Binding-site contacts:
Ligand atom O5 contacts residue VAL314 of chain 3.K at 3.8 Å.
Ligand atom C2 contacts residue ASN315 of chain 3.K at 2.5 Å.
Ligand atom C6 contacts residue ASN315 of chain 3.K at 4.5 Å.
Ligand atom O5 contacts residue ASN315 of chain 3.K at 2.4 Å (h-bond).
Ligand atom C3 contacts residue ASN315 of chain 3.K at 3.8 Å.
Ligand atom C1 contacts residue ASN315 of chain 3.K at 1.4 Å.
Ligand atom O5 contacts residue THR313 of chain 3.K at 4.3 Å.
Ligand atom C8 contacts residue ILE281 of chain 3.K at 4.5 Å (hydrophobic).
Ligand atom O7 contacts residue ASN315 of chain 3.K at 4.2 Å.
Ligand atom C7 contacts residue ASN315 of chain 3.K at 3.3 Å.
Ligand atom C5 contacts residue ASN315 of chain 3.K at 3.7 Å.
Ligand atom C1 contacts residue VAL314 of chain 3.K at 4.4 Å (hydrophobic).
Ligand atom C4 contacts residue ASN315 of chain 3.K at 4.3 Å.
Ligand atom C6 contacts residue THR313 of chain 3.K at 4.5 Å.
Ligand atom C8 contacts residue ASN315 of chain 3.K at 3.5 Å.
Ligand atom N2 contacts residue ASN315 of chain 3.K at 2.8 Å (h-bond).

Sequence of chain 3.K:
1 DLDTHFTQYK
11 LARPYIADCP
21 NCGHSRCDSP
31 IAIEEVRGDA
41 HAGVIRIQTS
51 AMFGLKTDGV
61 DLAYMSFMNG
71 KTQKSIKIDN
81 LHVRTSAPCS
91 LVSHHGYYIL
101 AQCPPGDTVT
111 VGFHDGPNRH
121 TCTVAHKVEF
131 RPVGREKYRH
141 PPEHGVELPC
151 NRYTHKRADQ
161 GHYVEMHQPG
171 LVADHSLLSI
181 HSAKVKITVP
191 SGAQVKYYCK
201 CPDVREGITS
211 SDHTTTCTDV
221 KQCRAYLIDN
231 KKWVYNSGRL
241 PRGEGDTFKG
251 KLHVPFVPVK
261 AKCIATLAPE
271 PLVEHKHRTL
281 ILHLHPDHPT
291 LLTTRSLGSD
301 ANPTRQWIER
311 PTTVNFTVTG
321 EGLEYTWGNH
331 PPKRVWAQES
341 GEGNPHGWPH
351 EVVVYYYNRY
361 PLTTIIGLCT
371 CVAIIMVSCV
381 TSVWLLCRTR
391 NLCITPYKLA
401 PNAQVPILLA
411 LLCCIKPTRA

This small molecule binds to this protein.
Small molecule (SMILES): CC(=O)N[C@@H]1[C@@H](O)[C@H](O)[C@@H](CO)O[C@H]1O